Sequence of chain 32.E:
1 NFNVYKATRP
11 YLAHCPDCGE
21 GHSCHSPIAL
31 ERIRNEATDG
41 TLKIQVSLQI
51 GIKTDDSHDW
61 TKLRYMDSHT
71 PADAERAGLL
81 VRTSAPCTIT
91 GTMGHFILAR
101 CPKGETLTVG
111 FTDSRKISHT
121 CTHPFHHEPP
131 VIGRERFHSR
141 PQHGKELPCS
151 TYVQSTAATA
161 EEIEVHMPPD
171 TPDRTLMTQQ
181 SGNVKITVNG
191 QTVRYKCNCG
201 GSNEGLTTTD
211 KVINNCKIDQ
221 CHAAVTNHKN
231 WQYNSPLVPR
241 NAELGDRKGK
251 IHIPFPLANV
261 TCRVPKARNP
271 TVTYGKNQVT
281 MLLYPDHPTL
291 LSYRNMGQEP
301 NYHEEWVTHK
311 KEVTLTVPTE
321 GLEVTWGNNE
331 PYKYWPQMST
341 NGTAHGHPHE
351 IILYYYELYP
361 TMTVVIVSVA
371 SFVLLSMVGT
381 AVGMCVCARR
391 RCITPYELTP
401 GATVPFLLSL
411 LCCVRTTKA

The protein below binds the small molecule below.
Small molecule (SMILES): CC(=O)N[C@@H]1[C@@H](O)[C@H](O)[C@@H](CO)O[C@H]1O

Sequence of chain 32.D:
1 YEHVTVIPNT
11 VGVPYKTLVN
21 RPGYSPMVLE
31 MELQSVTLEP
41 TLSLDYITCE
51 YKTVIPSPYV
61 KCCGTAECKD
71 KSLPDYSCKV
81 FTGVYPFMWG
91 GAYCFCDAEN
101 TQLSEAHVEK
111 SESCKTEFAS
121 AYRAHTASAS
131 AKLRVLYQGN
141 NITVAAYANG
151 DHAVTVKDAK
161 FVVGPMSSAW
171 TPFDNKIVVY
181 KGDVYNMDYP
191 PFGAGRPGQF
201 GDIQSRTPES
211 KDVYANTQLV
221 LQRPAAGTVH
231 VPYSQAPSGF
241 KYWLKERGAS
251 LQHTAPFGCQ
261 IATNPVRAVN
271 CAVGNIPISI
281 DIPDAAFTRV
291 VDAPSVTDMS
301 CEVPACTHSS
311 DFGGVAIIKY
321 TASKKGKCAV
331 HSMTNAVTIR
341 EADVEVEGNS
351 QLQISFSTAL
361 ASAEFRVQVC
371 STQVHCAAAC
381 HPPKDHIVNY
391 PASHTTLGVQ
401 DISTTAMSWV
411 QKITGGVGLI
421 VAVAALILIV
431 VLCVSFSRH

Binding-site contacts:
Ligand atom O5 contacts residue THR116 of chain 32.D at 3.8 Å.
Ligand atom O6 contacts residue LYS115 of chain 32.D at 3.5 Å (salt-bridge).
Ligand atom O6 contacts residue ASN259 of chain 32.E at 4.4 Å.
Ligand atom N2 contacts residue ASN259 of chain 32.E at 3.0 Å (h-bond).
Ligand atom C4 contacts residue ASN259 of chain 32.E at 4.1 Å.
Ligand atom C7 contacts residue ASN259 of chain 32.E at 3.1 Å.
Ligand atom C8 contacts residue ASN259 of chain 32.E at 4.4 Å.
Ligand atom O6 contacts residue THR116 of chain 32.D at 3.2 Å (h-bond).
Ligand atom O7 contacts residue LYS181 of chain 32.D at 4.3 Å.
Ligand atom O7 contacts residue GLU117 of chain 32.D at 4.3 Å.
Ligand atom C3 contacts residue ASN259 of chain 32.E at 3.7 Å.
Ligand atom C1 contacts residue ASN259 of chain 32.E at 1.4 Å.
Ligand atom C5 contacts residue ASN259 of chain 32.E at 3.6 Å.
Ligand atom C6 contacts residue LYS115 of chain 32.D at 4.3 Å.
Ligand atom O5 contacts residue ASN259 of chain 32.E at 2.3 Å (h-bond).
Ligand atom O7 contacts residue ASN259 of chain 32.E at 2.7 Å (h-bond).
Ligand atom C2 contacts residue ASN259 of chain 32.E at 2.4 Å.
Ligand atom C6 contacts residue THR116 of chain 32.D at 4.5 Å.